A small-molecule ligand and the protein it binds are described below.
Small molecule (SMILES): C[C@H]1O[C@H](O)[C@@H](O)[C@@H](O)[C@@H]1O

Sequence of chain 1.A:
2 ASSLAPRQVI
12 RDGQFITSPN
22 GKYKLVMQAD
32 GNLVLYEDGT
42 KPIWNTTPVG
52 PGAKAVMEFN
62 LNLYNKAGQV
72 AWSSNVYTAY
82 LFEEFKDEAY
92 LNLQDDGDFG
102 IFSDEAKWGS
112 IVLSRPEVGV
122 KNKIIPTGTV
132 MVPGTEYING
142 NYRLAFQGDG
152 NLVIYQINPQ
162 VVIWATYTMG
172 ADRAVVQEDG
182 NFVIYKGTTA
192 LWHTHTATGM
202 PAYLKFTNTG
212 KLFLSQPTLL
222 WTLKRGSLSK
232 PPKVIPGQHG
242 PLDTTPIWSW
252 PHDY

Binding-site contacts:
Ligand atom O3 contacts residue GLN178 of chain 1.A at 3.0 Å (h-bond).
Ligand atom O5 contacts residue ASN182 of chain 1.A at 3.5 Å (h-bond).
Ligand atom O2 contacts residue ALA198 of chain 1.A at 4.0 Å.
Ligand atom C4 contacts residue TYR186 of chain 1.A at 3.6 Å (hydrophobic).
Ligand atom O3 contacts residue ASP180 of chain 1.A at 4.0 Å.
Ligand atom C3 contacts residue GLN178 of chain 1.A at 4.0 Å.
Ligand atom C4 contacts residue GLN178 of chain 1.A at 4.5 Å.
Ligand atom O3 contacts residue TYR186 of chain 1.A at 3.0 Å (h-bond).
Ligand atom O4 contacts residue VAL184 of chain 1.A at 3.7 Å.
Ligand atom C6 contacts residue ALA191 of chain 1.A at 4.1 Å (hydrophobic).
Ligand atom C1 contacts residue ASN182 of chain 1.A at 4.0 Å.
Ligand atom O4 contacts residue TYR186 of chain 1.A at 2.7 Å (h-bond).
Ligand atom C3 contacts residue ASP180 of chain 1.A at 4.2 Å.
Ligand atom C2 contacts residue ASP180 of chain 1.A at 3.1 Å.
Ligand atom O2 contacts residue ASP180 of chain 1.A at 2.5 Å (salt-bridge).
Ligand atom O2 contacts residue GLN178 of chain 1.A at 3.2 Å (h-bond).
Ligand atom C1 contacts residue ASP180 of chain 1.A at 4.2 Å.
Ligand atom C1 contacts residue ALA198 of chain 1.A at 4.3 Å (hydrophobic).
Ligand atom C2 contacts residue ASN182 of chain 1.A at 4.2 Å.
Ligand atom C4 contacts residue VAL184 of chain 1.A at 4.2 Å (hydrophobic).
Ligand atom O2 contacts residue VAL184 of chain 1.A at 4.5 Å.
Ligand atom C6 contacts residue HIS194 of chain 1.A at 3.9 Å.
Ligand atom C2 contacts residue GLN178 of chain 1.A at 4.0 Å.
Ligand atom C5 contacts residue ASN182 of chain 1.A at 4.2 Å.
Ligand atom C6 contacts residue ASN182 of chain 1.A at 4.2 Å.
Ligand atom O4 contacts residue ALA191 of chain 1.A at 4.0 Å.
Ligand atom C4 contacts residue ASN182 of chain 1.A at 4.2 Å.
Ligand atom O2 contacts residue ASN182 of chain 1.A at 3.3 Å (h-bond).
Ligand atom C3 contacts residue TYR186 of chain 1.A at 3.9 Å (hydrophobic).